The protein below binds the small molecule below.
Small molecule (SMILES): CC(=O)N[C@H]1[C@H](O[C@H]2[C@H](O)[C@@H](NC(C)=O)CO[C@@H]2CO)O[C@H](CO)[C@@H](O)[C@@H]1O

Binding-site contacts:
Ligand atom C3 contacts residue ASN61 of chain 2.A at 3.8 Å.
Ligand atom N2 contacts residue ASN61 of chain 2.A at 2.9 Å (h-bond).
Ligand atom O5 contacts residue ASN61 of chain 2.A at 2.5 Å (h-bond).
Ligand atom O7 contacts residue ASN61 of chain 2.A at 3.7 Å.
Ligand atom C4 contacts residue ASN61 of chain 2.A at 4.3 Å.
Ligand atom C7 contacts residue ASN61 of chain 2.A at 3.5 Å.
Ligand atom C1 contacts residue ASN61 of chain 2.A at 1.5 Å.
Ligand atom C2 contacts residue ASN61 of chain 2.A at 2.6 Å.
Ligand atom C5 contacts residue ASN61 of chain 2.A at 3.7 Å.

Sequence of chain 2.A:
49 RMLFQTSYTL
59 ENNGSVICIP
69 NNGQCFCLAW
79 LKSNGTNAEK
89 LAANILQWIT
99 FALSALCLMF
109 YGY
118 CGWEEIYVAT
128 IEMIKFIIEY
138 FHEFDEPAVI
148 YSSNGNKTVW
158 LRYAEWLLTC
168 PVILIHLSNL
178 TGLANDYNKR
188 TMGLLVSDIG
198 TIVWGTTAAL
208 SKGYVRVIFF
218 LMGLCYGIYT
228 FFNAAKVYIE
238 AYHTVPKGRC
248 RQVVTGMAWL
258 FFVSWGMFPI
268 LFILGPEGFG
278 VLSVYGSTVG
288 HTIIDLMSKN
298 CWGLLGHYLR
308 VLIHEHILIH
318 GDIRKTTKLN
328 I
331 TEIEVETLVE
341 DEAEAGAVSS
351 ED